Binding-site contacts:
Ligand atom C1 contacts residue LEU922 of chain 1.A at 4.4 Å (hydrophobic).
Ligand atom O6 contacts residue GLN926 of chain 1.A at 2.4 Å (h-bond).
Ligand atom C5 contacts residue ASN717 of chain 1.A at 3.7 Å.
Ligand atom O5 contacts residue GLN926 of chain 1.A at 4.4 Å.
Ligand atom C5 contacts residue LEU922 of chain 1.A at 3.8 Å (hydrophobic).
Ligand atom O7 contacts residue LEU922 of chain 1.A at 3.5 Å.
Ligand atom C1 contacts residue GLN1071 of chain 1.A at 3.5 Å.
Ligand atom C2 contacts residue GLN1071 of chain 1.A at 3.9 Å.
Ligand atom O4 contacts residue LEU922 of chain 1.A at 3.8 Å.
Ligand atom C7 contacts residue ASN717 of chain 1.A at 3.2 Å.
Ligand atom O5 contacts residue ASN717 of chain 1.A at 2.4 Å (h-bond).
Ligand atom C8 contacts residue LEU922 of chain 1.A at 4.1 Å (hydrophobic).
Ligand atom C7 contacts residue LEU922 of chain 1.A at 3.8 Å (hydrophobic).
Ligand atom C4 contacts residue ASN717 of chain 1.A at 4.2 Å.
Ligand atom C2 contacts residue ASN717 of chain 1.A at 2.5 Å.
Ligand atom O6 contacts residue LEU922 of chain 1.A at 3.8 Å.
Ligand atom O7 contacts residue GLN1071 of chain 1.A at 3.4 Å (h-bond).
Ligand atom C3 contacts residue LEU922 of chain 1.A at 4.5 Å (hydrophobic).
Ligand atom C4 contacts residue LEU922 of chain 1.A at 4.3 Å (hydrophobic).
Ligand atom C6 contacts residue GLN926 of chain 1.A at 3.7 Å.
Ligand atom C8 contacts residue ASN717 of chain 1.A at 4.4 Å.
Ligand atom N2 contacts residue ASN717 of chain 1.A at 2.9 Å (h-bond).
Ligand atom C5 contacts residue GLN926 of chain 1.A at 4.1 Å.
Ligand atom O5 contacts residue GLN1071 of chain 1.A at 3.6 Å (h-bond).
Ligand atom C3 contacts residue ASN717 of chain 1.A at 3.8 Å.
Ligand atom O7 contacts residue ASN717 of chain 1.A at 3.1 Å (h-bond).
Ligand atom C6 contacts residue LEU922 of chain 1.A at 4.2 Å (hydrophobic).
Ligand atom C7 contacts residue GLN1071 of chain 1.A at 4.4 Å.
Ligand atom C1 contacts residue ASN717 of chain 1.A at 1.4 Å.

Sequence of chain 1.A:
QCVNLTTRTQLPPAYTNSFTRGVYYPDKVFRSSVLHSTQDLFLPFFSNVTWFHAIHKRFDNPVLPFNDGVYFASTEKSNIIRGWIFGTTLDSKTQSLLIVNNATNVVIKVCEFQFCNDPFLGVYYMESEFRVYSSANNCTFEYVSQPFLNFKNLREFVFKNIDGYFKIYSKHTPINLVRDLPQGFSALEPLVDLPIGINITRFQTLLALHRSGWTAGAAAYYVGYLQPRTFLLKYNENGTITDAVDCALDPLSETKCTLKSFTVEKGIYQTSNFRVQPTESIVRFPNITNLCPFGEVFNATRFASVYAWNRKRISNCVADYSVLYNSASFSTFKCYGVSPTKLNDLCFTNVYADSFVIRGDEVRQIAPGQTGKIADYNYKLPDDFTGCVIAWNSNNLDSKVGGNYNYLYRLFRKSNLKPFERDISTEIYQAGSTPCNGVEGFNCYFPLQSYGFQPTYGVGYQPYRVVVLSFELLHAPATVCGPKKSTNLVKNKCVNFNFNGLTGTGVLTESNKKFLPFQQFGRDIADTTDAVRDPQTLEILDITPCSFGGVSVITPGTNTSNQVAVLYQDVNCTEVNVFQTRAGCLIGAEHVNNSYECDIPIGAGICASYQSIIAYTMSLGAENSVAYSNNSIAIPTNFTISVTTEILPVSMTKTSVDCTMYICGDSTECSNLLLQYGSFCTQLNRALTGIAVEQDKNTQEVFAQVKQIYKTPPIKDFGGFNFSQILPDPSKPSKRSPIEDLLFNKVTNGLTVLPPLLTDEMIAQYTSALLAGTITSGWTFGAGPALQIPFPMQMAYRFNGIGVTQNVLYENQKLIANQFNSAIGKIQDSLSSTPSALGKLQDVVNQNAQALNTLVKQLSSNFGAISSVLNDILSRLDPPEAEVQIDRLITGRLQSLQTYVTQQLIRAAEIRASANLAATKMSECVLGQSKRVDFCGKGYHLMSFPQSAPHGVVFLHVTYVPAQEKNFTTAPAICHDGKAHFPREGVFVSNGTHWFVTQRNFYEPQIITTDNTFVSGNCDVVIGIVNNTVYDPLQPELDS

A protein and the small-molecule ligand that binds it are described below.
Small molecule (SMILES): CC(=O)N[C@H]1[C@H](O[C@H]2[C@H](O)[C@@H](NC(C)=O)CO[C@@H]2CO)O[C@H](CO)[C@@H](O)[C@@H]1O